Sequence of chain 1.G:
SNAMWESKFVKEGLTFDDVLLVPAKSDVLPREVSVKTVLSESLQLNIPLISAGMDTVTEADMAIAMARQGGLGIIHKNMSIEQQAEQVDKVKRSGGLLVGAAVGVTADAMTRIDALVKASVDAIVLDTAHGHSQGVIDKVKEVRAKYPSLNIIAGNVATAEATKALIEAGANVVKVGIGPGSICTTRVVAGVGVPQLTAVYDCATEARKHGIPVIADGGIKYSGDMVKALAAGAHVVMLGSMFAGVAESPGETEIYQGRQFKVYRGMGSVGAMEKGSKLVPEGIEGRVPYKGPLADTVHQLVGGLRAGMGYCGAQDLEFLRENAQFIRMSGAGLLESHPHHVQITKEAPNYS

This small molecule binds to this protein.
Small molecule (SMILES): O=c1[nH]cnc2c1ncn2[C@@H]1O[C@H](COP(=O)(O)O)[C@@H](O)[C@H]1O

Binding-site contacts:
Ligand atom N3 contacts residue CYS205 of chain 1.G at 3.7 Å.
Ligand atom N7 contacts residue GLY287 of chain 1.G at 3.6 Å.
Ligand atom O2' contacts residue ASN177 of chain 1.G at 3.6 Å (h-bond).
Ligand atom N1 contacts residue C911 of chain 1.CA at 3.5 Å.
Ligand atom O6 contacts residue GLY314 of chain 1.G at 3.7 Å.
Ligand atom O6 contacts residue MET288 of chain 1.G at 3.0 Å (h-bond).
Ligand atom O6 contacts residue GLU313 of chain 1.G at 3.7 Å.
Ligand atom O3P contacts residue SER203 of chain 1.G at 2.8 Å (h-bond).
Ligand atom O1P contacts residue GLY261 of chain 1.G at 3.0 Å (h-bond).
Ligand atom O3' contacts residue ASP238 of chain 1.G at 2.7 Å (salt-bridge).
Ligand atom O3P contacts residue GLY240 of chain 1.G at 3.4 Å (h-bond).
Ligand atom O6 contacts residue GLY287 of chain 1.G at 3.2 Å.
Ligand atom C5 contacts residue ILE204 of chain 1.G at 3.7 Å (hydrophobic).
Ligand atom C2 contacts residue GLU313 of chain 1.G at 3.4 Å.
Ligand atom O5' contacts residue GLY239 of chain 1.G at 3.4 Å.
Ligand atom O3' contacts residue ALA73 of chain 1.G at 3.3 Å.
Ligand atom C6 contacts residue GLY289 of chain 1.G at 3.4 Å.
Ligand atom O2P contacts residue SER262 of chain 1.G at 2.9 Å (h-bond).
Ligand atom N7 contacts residue MET288 of chain 1.G at 3.0 Å (h-bond).
Ligand atom O2P contacts residue TYR285 of chain 1.G at 2.5 Å (h-bond).
Ligand atom C5' contacts residue TYR285 of chain 1.G at 3.6 Å (hydrophobic).
Ligand atom C8 contacts residue ILE204 of chain 1.G at 3.7 Å (hydrophobic).
Ligand atom C4' contacts residue ASP238 of chain 1.G at 3.6 Å.
Ligand atom C5 contacts residue MET288 of chain 1.G at 3.7 Å (hydrophobic).
Ligand atom C2' contacts residue ASP238 of chain 1.G at 3.5 Å.
Ligand atom O3P contacts residue GLY202 of chain 1.G at 3.6 Å.
Ligand atom N7 contacts residue ILE204 of chain 1.G at 3.5 Å.
Ligand atom O2' contacts residue ASP238 of chain 1.G at 2.2 Å (salt-bridge).
Ligand atom C2 contacts residue C911 of chain 1.CA at 3.2 Å.
Ligand atom C6 contacts residue GLU313 of chain 1.G at 3.6 Å.
Ligand atom O6 contacts residue GLY289 of chain 1.G at 2.5 Å (h-bond).
Ligand atom O2P contacts residue SER203 of chain 1.G at 3.0 Å (h-bond).
Ligand atom C8 contacts residue MET75 of chain 1.G at 3.4 Å (hydrophobic).
Ligand atom O5' contacts residue GLY202 of chain 1.G at 3.7 Å.
Ligand atom C2 contacts residue CYS205 of chain 1.G at 3.3 Å (hydrophobic).
Ligand atom N7 contacts residue MET75 of chain 1.G at 3.6 Å.
Ligand atom N3 contacts residue C911 of chain 1.CA at 3.4 Å.
Ligand atom O2P contacts residue GLY261 of chain 1.G at 3.5 Å.
Ligand atom N1 contacts residue GLU313 of chain 1.G at 2.6 Å (salt-bridge).
Ligand atom C3' contacts residue ASP238 of chain 1.G at 3.6 Å.